Binding-site contacts:
Ligand atom C08 contacts residue GLN689 of chain 1.B at 4.0 Å.
Ligand atom N11 contacts residue GLU845 of chain 1.B at 3.8 Å.
Ligand atom C01 contacts residue PHE692 of chain 1.B at 3.6 Å (hydrophobic).
Ligand atom N11 contacts residue GLN689 of chain 1.B at 2.8 Å (h-bond).
Ligand atom C06 contacts residue GLY693 of chain 1.B at 4.2 Å.
Ligand atom C14 contacts residue GLU845 of chain 1.B at 3.9 Å.
Ligand atom C13 contacts residue LEU781 of chain 1.B at 4.2 Å (hydrophobic).
Ligand atom C03 contacts residue PHE692 of chain 1.B at 3.9 Å (hydrophobic).
Ligand atom C02 contacts residue GLN689 of chain 1.B at 4.0 Å.
Ligand atom C06 contacts residue THR788 of chain 1.B at 3.8 Å.
Ligand atom C15 contacts residue TRP826 of chain 1.B at 3.7 Å (hydrophobic).
Ligand atom C18 contacts residue ILE785 of chain 1.B at 4.3 Å (hydrophobic).
Ligand atom C18 contacts residue TRP826 of chain 1.B at 3.5 Å (hydrophobic).
Ligand atom C08 contacts residue PHE692 of chain 1.B at 4.0 Å (hydrophobic).
Ligand atom C13 contacts residue ILE785 of chain 1.B at 4.2 Å (hydrophobic).
Ligand atom C12 contacts residue GLN689 of chain 1.B at 3.4 Å.
Ligand atom O09 contacts residue ILE785 of chain 1.B at 3.9 Å.
Ligand atom C16 contacts residue TRP826 of chain 1.B at 3.7 Å (hydrophobic).
Ligand atom C01 contacts residue GLU845 of chain 1.B at 3.8 Å.
Ligand atom C19 contacts residue TRP826 of chain 1.B at 3.5 Å (hydrophobic).
Ligand atom C07 contacts residue PHE692 of chain 1.B at 4.3 Å (hydrophobic).
Ligand atom O09 contacts residue THR788 of chain 1.B at 4.0 Å.
Ligand atom C04 contacts residue PHE692 of chain 1.B at 4.2 Å (hydrophobic).
Ligand atom C02 contacts residue GLU845 of chain 1.B at 3.9 Å.
Ligand atom C08 contacts residue GLY693 of chain 1.B at 4.3 Å.
Ligand atom C13 contacts residue GLU845 of chain 1.B at 4.1 Å.
Ligand atom C01 contacts residue ILE849 of chain 1.B at 4.0 Å (hydrophobic).
Ligand atom C01 contacts residue GLN689 of chain 1.B at 4.3 Å.
Ligand atom C14 contacts residue TYR833 of chain 1.B at 3.7 Å (hydrophobic).
Ligand atom C07 contacts residue GLY693 of chain 1.B at 3.7 Å.
Ligand atom C17 contacts residue ILE785 of chain 1.B at 3.9 Å (hydrophobic).
Ligand atom CL21 contacts residue TYR833 of chain 1.B at 3.2 Å.
Ligand atom C20 contacts residue TRP826 of chain 1.B at 3.8 Å (hydrophobic).
Ligand atom C05 contacts residue ILE785 of chain 1.B at 4.1 Å (hydrophobic).
Ligand atom C16 contacts residue ILE785 of chain 1.B at 3.6 Å (hydrophobic).
Ligand atom C07 contacts residue LEU784 of chain 1.B at 3.9 Å (hydrophobic).
Ligand atom C10 contacts residue PHE822 of chain 1.B at 3.9 Å (hydrophobic).
Ligand atom C15 contacts residue ILE785 of chain 1.B at 4.0 Å (hydrophobic).
Ligand atom C17 contacts residue TRP826 of chain 1.B at 3.7 Å (hydrophobic).
Ligand atom C12 contacts residue GLU845 of chain 1.B at 3.2 Å.

Sequence of chain 1.B:
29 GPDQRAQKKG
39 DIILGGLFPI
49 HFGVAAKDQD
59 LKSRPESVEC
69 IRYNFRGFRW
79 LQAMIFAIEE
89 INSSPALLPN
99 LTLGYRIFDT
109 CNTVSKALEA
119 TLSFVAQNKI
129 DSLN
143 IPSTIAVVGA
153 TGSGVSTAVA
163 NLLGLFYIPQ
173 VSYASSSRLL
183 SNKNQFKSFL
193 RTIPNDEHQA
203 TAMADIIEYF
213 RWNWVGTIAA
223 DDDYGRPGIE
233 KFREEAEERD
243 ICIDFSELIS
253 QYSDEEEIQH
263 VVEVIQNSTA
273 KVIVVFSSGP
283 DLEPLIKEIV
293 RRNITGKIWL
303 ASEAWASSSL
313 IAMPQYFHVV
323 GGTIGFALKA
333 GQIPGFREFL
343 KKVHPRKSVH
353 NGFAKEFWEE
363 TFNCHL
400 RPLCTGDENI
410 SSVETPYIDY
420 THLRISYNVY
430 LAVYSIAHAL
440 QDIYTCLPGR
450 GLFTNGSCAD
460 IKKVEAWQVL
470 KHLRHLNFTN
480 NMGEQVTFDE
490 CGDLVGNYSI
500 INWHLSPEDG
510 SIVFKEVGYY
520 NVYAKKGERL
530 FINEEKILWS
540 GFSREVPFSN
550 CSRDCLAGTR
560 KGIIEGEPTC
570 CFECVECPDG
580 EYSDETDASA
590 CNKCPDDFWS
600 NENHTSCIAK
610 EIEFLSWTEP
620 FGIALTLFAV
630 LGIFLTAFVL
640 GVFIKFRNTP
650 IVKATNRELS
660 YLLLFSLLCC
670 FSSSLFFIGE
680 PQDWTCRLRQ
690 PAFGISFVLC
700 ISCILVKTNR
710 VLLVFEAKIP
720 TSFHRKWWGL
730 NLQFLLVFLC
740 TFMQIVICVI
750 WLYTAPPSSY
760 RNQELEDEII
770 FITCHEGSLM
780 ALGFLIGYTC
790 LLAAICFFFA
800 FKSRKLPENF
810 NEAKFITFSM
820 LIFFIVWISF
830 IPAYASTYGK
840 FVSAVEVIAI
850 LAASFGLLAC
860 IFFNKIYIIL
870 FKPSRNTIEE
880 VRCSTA

The small molecule below binds the protein below.
Small molecule (SMILES): COc1cccc([C@@H](C)NCCCc2ccccc2Cl)c1